Sequence of chain 1.A:
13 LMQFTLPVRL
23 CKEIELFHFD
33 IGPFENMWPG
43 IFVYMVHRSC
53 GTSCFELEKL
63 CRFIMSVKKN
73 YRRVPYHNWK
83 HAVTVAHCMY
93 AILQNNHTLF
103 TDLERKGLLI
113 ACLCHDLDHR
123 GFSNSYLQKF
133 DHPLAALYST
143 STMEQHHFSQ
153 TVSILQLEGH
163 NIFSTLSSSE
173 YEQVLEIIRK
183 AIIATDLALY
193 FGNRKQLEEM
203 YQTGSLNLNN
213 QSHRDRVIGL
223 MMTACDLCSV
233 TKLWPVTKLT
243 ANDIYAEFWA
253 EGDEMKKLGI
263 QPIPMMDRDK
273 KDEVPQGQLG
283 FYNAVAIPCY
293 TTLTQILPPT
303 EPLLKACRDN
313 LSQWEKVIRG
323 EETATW

A protein and the small-molecule ligand that binds it are described below.
Small molecule (SMILES): CC(=O)Nc1cccc(OCCCOc2ncnc3scc(-c4ccc(F)cc4)c23)c1

Binding-site contacts:
Ligand atom C19 contacts residue MET267 of chain 1.A at 3.8 Å (hydrophobic).
Ligand atom N3 contacts residue PHE283 of chain 1.A at 3.6 Å.
Ligand atom N1 contacts residue PHE283 of chain 1.A at 3.6 Å.
Ligand atom C15 contacts residue PHE250 of chain 1.A at 3.5 Å (hydrophobic).
Ligand atom N28 contacts residue GLY282 of chain 1.A at 3.6 Å.
Ligand atom C23 contacts residue MET267 of chain 1.A at 3.5 Å (hydrophobic).
Ligand atom C20 contacts residue MET267 of chain 1.A at 3.4 Å (hydrophobic).
Ligand atom C22 contacts residue MET267 of chain 1.A at 3.8 Å (hydrophobic).
Ligand atom C2 contacts residue GLN280 of chain 1.A at 3.3 Å.
Ligand atom C22 contacts residue PHE283 of chain 1.A at 3.7 Å (hydrophobic).
Ligand atom C14 contacts residue PHE250 of chain 1.A at 3.5 Å (hydrophobic).
Ligand atom S9 contacts residue TYR78 of chain 1.A at 3.6 Å (h-bond).
Ligand atom F17 contacts residue PHE250 of chain 1.A at 3.8 Å.
Ligand atom C19 contacts residue TYR247 of chain 1.A at 3.6 Å (hydrophobic).
Ligand atom C5 contacts residue PHE283 of chain 1.A at 3.7 Å (hydrophobic).
Ligand atom C12 contacts residue PHE283 of chain 1.A at 3.8 Å (hydrophobic).
Ligand atom C19 contacts residue PHE250 of chain 1.A at 3.5 Å (hydrophobic).
Ligand atom C18 contacts residue TYR247 of chain 1.A at 3.4 Å (hydrophobic).
Ligand atom N1 contacts residue VAL232 of chain 1.A at 3.4 Å.
Ligand atom S9 contacts residue SER231 of chain 1.A at 3.5 Å (h-bond).
Ligand atom N1 contacts residue ILE246 of chain 1.A at 3.4 Å.
Ligand atom C8 contacts residue LEU229 of chain 1.A at 3.6 Å (hydrophobic).
Ligand atom O30 contacts residue ALA286 of chain 1.A at 3.2 Å.
Ligand atom C8 contacts residue TYR78 of chain 1.A at 3.7 Å (hydrophobic).
Ligand atom O21 contacts residue MET267 of chain 1.A at 3.6 Å.
Ligand atom O21 contacts residue PHE283 of chain 1.A at 3.6 Å.
Ligand atom C6 contacts residue ILE246 of chain 1.A at 3.7 Å (hydrophobic).
Ligand atom S9 contacts residue ILE246 of chain 1.A at 3.8 Å.
Ligand atom O10 contacts residue PHE250 of chain 1.A at 3.8 Å.
Ligand atom C13 contacts residue LEU189 of chain 1.A at 3.8 Å (hydrophobic).
Ligand atom C31 contacts residue GLY282 of chain 1.A at 3.4 Å.
Ligand atom C6 contacts residue PHE283 of chain 1.A at 3.7 Å (hydrophobic).
Ligand atom C5 contacts residue ILE246 of chain 1.A at 3.2 Å (hydrophobic).
Ligand atom C29 contacts residue ALA286 of chain 1.A at 3.7 Å (hydrophobic).
Ligand atom C18 contacts residue GLN280 of chain 1.A at 3.2 Å.
Ligand atom N3 contacts residue GLN280 of chain 1.A at 3.1 Å (h-bond).
Ligand atom C20 contacts residue PHE283 of chain 1.A at 3.6 Å (hydrophobic).
Ligand atom C2 contacts residue PHE283 of chain 1.A at 3.6 Å (hydrophobic).
Ligand atom N28 contacts residue PHE283 of chain 1.A at 3.7 Å.
Ligand atom C2 contacts residue ILE246 of chain 1.A at 3.8 Å (hydrophobic).